The protein below binds the small molecule below.
Small molecule (SMILES): O=P(O)(O)OC[C@H]1O[C@](O)(COP(=O)(O)O)[C@@H](O)[C@@H]1O

Sequence of chain 2.C:
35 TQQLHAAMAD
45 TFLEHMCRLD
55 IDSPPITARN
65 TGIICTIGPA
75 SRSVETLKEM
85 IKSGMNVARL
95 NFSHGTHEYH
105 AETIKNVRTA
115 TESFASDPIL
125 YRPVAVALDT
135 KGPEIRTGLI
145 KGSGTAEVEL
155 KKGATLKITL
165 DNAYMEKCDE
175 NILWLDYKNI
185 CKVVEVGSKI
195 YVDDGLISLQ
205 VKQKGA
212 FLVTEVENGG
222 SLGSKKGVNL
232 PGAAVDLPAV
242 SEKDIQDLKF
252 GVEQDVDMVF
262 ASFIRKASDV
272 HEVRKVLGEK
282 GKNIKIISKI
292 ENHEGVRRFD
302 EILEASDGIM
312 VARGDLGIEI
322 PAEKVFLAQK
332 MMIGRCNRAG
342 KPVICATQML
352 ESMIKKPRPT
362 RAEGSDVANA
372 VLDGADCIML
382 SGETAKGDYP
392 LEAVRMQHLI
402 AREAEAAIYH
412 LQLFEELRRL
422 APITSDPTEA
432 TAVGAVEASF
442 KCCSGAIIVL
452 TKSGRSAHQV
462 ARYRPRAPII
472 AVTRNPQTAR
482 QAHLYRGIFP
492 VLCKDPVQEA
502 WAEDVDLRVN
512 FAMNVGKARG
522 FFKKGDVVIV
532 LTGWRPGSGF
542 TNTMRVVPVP

Binding-site contacts:
Ligand atom C6 contacts residue THR452 of chain 2.C at 3.7 Å.
Ligand atom O3 contacts residue GLY534 of chain 2.C at 3.0 Å.
Ligand atom O2 contacts residue GLY534 of chain 2.C at 3.6 Å.
Ligand atom C3 contacts residue ARG536 of chain 2.C at 3.2 Å.
Ligand atom C6 contacts residue LEU451 of chain 2.C at 3.5 Å (hydrophobic).
Ligand atom O5P contacts residue SER539 of chain 2.C at 2.8 Å (h-bond).
Ligand atom O6P contacts residue GLY540 of chain 2.C at 2.8 Å (h-bond).
Ligand atom O4 contacts residue PHE541 of chain 2.C at 3.1 Å (h-bond).
Ligand atom O4 contacts residue THR542 of chain 2.C at 3.6 Å (h-bond).
Ligand atom O3P contacts residue TRP502 of chain 2.C at 3.4 Å (h-bond).
Ligand atom O4 contacts residue GLY538 of chain 2.C at 2.3 Å (h-bond).
Ligand atom C4 contacts residue GLY538 of chain 2.C at 3.1 Å.
Ligand atom O4P contacts residue SER457 of chain 2.C at 2.8 Å (h-bond).
Ligand atom O5P contacts residue THR452 of chain 2.C at 3.6 Å (h-bond).
Ligand atom O1 contacts residue GLY538 of chain 2.C at 3.2 Å (h-bond).
Ligand atom O6P contacts residue SER457 of chain 2.C at 3.7 Å.
Ligand atom O1P contacts residue ARG509 of chain 2.C at 3.1 Å (salt-bridge).
Ligand atom P1 contacts residue GLY538 of chain 2.C at 3.5 Å.
Ligand atom O2P contacts residue PRO537 of chain 2.C at 3.6 Å.
Ligand atom C3 contacts residue GLY538 of chain 2.C at 3.4 Å.
Ligand atom P2 contacts residue SER539 of chain 2.C at 3.6 Å.
Ligand atom O6 contacts residue LYS453 of chain 2.C at 3.2 Å (salt-bridge).
Ligand atom O5P contacts residue SER454 of chain 2.C at 2.5 Å (h-bond).
Ligand atom C5 contacts residue GLY538 of chain 2.C at 3.3 Å.
Ligand atom O4P contacts residue THR452 of chain 2.C at 2.6 Å (h-bond).
Ligand atom P2 contacts residue THR452 of chain 2.C at 3.5 Å.
Ligand atom C6 contacts residue THR542 of chain 2.C at 3.4 Å.
Ligand atom O2P contacts residue GLY538 of chain 2.C at 2.7 Å (h-bond).
Ligand atom O6 contacts residue THR452 of chain 2.C at 3.7 Å.
Ligand atom O2 contacts residue LEU451 of chain 2.C at 3.5 Å.
Ligand atom O5P contacts residue LYS453 of chain 2.C at 3.5 Å (salt-bridge).
Ligand atom O3 contacts residue ARG536 of chain 2.C at 2.7 Å (salt-bridge).
Ligand atom O3P contacts residue ARG509 of chain 2.C at 3.4 Å (salt-bridge).
Ligand atom O5 contacts residue LEU451 of chain 2.C at 3.7 Å.
Ligand atom O6P contacts residue SER539 of chain 2.C at 3.4 Å.
Ligand atom C1 contacts residue ARG509 of chain 2.C at 3.7 Å.
Ligand atom O3 contacts residue TRP502 of chain 2.C at 3.7 Å.
Ligand atom O6 contacts residue SER539 of chain 2.C at 3.6 Å.
Ligand atom O3P contacts residue PRO537 of chain 2.C at 3.6 Å.
Ligand atom O1 contacts residue PRO537 of chain 2.C at 3.6 Å.